A protein and the small-molecule ligand that binds it are described below.
Small molecule (SMILES): C[C@H](OCCN1CCCCC1)c1cnn(-c2cc(C(=O)O)ccn2)c1-c1cccc(-c2ccccc2)c1

Sequence of chain 1.A:
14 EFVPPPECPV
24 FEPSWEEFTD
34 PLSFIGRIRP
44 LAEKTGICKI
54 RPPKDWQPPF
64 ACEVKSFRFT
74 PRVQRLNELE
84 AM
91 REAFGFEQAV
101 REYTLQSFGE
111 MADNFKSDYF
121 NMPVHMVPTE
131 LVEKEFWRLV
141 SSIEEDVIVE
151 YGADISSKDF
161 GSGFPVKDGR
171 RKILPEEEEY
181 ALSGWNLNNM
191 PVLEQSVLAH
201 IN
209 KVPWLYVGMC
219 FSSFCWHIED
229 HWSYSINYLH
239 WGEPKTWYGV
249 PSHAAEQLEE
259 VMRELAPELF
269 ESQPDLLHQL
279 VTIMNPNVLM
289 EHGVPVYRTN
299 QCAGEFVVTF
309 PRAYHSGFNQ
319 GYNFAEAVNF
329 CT

Binding-site contacts:
Ligand atom N06 contacts residue HIS225 of chain 1.A at 3.2 Å (h-bond).
Ligand atom C32 contacts residue ALA153 of chain 1.A at 3.7 Å (hydrophobic).
Ligand atom C10 contacts residue DMS1 of chain 1.F at 3.3 Å.
Ligand atom O01 contacts residue TYR214 of chain 1.A at 3.5 Å.
Ligand atom N09 contacts residue HIS225 of chain 1.A at 3.4 Å (h-bond).
Ligand atom C35 contacts residue HIS225 of chain 1.A at 3.3 Å.
Ligand atom N09 contacts residue MN1 of chain 1.C at 2.8 Å.
Ligand atom C07 contacts residue MN1 of chain 1.C at 3.1 Å.
Ligand atom C05 contacts residue TRP245 of chain 1.A at 3.5 Å (hydrophobic).
Ligand atom C04 contacts residue TRP245 of chain 1.A at 3.7 Å (hydrophobic).
Ligand atom C34 contacts residue PHE222 of chain 1.A at 3.4 Å (hydrophobic).
Ligand atom N06 contacts residue MN1 of chain 1.C at 2.3 Å.
Ligand atom C21 contacts residue TRP212 of chain 1.A at 3.7 Å (hydrophobic).
Ligand atom O37 contacts residue TYR151 of chain 1.A at 3.2 Å (h-bond).
Ligand atom C04 contacts residue PHE222 of chain 1.A at 3.3 Å (hydrophobic).
Ligand atom N08 contacts residue HIS225 of chain 1.A at 3.2 Å (h-bond).
Ligand atom N08 contacts residue MN1 of chain 1.C at 3.1 Å.
Ligand atom O37 contacts residue LYS243 of chain 1.A at 2.8 Å (salt-bridge).
Ligand atom C10 contacts residue GLU227 of chain 1.A at 3.5 Å.
Ligand atom C02 contacts residue PHE222 of chain 1.A at 3.3 Å (hydrophobic).
Ligand atom C10 contacts residue MN1 of chain 1.C at 3.7 Å.
Ligand atom C31 contacts residue ALA153 of chain 1.A at 3.2 Å (hydrophobic).
Ligand atom C34 contacts residue CYS223 of chain 1.A at 3.5 Å (hydrophobic).
Ligand atom C15 contacts residue ASP154 of chain 1.A at 3.5 Å.
Ligand atom N17 contacts residue ASP154 of chain 1.A at 3.4 Å (salt-bridge).
Ligand atom C05 contacts residue MN1 of chain 1.C at 3.1 Å.
Ligand atom O01 contacts residue TYR151 of chain 1.A at 2.5 Å (h-bond).
Ligand atom N06 contacts residue HIS313 of chain 1.A at 3.5 Å (h-bond).
Ligand atom C05 contacts residue PHE222 of chain 1.A at 3.5 Å (hydrophobic).
Ligand atom C07 contacts residue HIS225 of chain 1.A at 3.6 Å.
Ligand atom O01 contacts residue PHE222 of chain 1.A at 3.2 Å.
Ligand atom C05 contacts residue HIS313 of chain 1.A at 3.6 Å.
Ligand atom C23 contacts residue HIS225 of chain 1.A at 3.5 Å.
Ligand atom C29 contacts residue GLN77 of chain 1.A at 3.2 Å.
Ligand atom C30 contacts residue GLN77 of chain 1.A at 3.6 Å.
Ligand atom C33 contacts residue PHE222 of chain 1.A at 3.4 Å (hydrophobic).
Ligand atom C22 contacts residue TRP212 of chain 1.A at 3.6 Å (hydrophobic).
Ligand atom N09 contacts residue DMS1 of chain 1.F at 3.0 Å (h-bond).
Ligand atom C03 contacts residue PHE222 of chain 1.A at 3.6 Å (hydrophobic).
Ligand atom C02 contacts residue TYR151 of chain 1.A at 3.2 Å (hydrophobic).